Binding-site contacts:
Ligand atom O5 contacts residue ASN103 of chain 2.B at 2.3 Å (h-bond).
Ligand atom C7 contacts residue ASN103 of chain 2.B at 3.4 Å.
Ligand atom C7 contacts residue LYS117 of chain 2.B at 3.9 Å.
Ligand atom O6 contacts residue ASP110 of chain 2.B at 2.8 Å (salt-bridge).
Ligand atom C8 contacts residue ASN103 of chain 2.B at 4.0 Å.
Ligand atom N2 contacts residue LYS159 of chain 2.B at 3.9 Å.
Ligand atom N2 contacts residue TYR161 of chain 2.B at 4.1 Å.
Ligand atom O3 contacts residue LYS159 of chain 2.B at 2.8 Å (salt-bridge).
Ligand atom C8 contacts residue TYR161 of chain 2.B at 3.2 Å (hydrophobic).
Ligand atom N2 contacts residue LYS117 of chain 2.B at 3.6 Å (salt-bridge).
Ligand atom C8 contacts residue GLN145 of chain 2.B at 4.0 Å.
Ligand atom C7 contacts residue LYS159 of chain 2.B at 3.3 Å.
Ligand atom C5 contacts residue ASN103 of chain 2.B at 3.6 Å.
Ligand atom C5 contacts residue ASP110 of chain 2.B at 4.1 Å.
Ligand atom C1 contacts residue LYS117 of chain 2.B at 4.2 Å.
Ligand atom C7 contacts residue TYR161 of chain 2.B at 4.2 Å (hydrophobic).
Ligand atom C3 contacts residue LYS159 of chain 2.B at 4.1 Å.
Ligand atom C8 contacts residue LYS159 of chain 2.B at 3.2 Å.
Ligand atom C6 contacts residue ASP110 of chain 2.B at 4.0 Å.
Ligand atom C8 contacts residue LYS117 of chain 2.B at 3.7 Å.
Ligand atom C2 contacts residue ASN103 of chain 2.B at 2.5 Å.
Ligand atom O7 contacts residue LYS159 of chain 2.B at 3.4 Å (salt-bridge).
Ligand atom O7 contacts residue ASN103 of chain 2.B at 3.2 Å (h-bond).
Ligand atom C1 contacts residue ASN103 of chain 2.B at 1.4 Å.
Ligand atom C8 contacts residue CYS101 of chain 2.B at 3.7 Å (hydrophobic).
Ligand atom C3 contacts residue ASN103 of chain 2.B at 3.8 Å.
Ligand atom C2 contacts residue LYS117 of chain 2.B at 4.5 Å.
Ligand atom N2 contacts residue ASN103 of chain 2.B at 3.0 Å (h-bond).
Ligand atom O5 contacts residue ASP110 of chain 2.B at 3.9 Å.
Ligand atom C4 contacts residue ASN103 of chain 2.B at 4.1 Å.

The protein below binds the small molecule below.
Small molecule (SMILES): CC(=O)N[C@H]1[C@H](O[C@H]2[C@H](O)[C@@H](NC(C)=O)CO[C@@H]2CO)O[C@H](CO)[C@@H](O)[C@@H]1O

Sequence of chain 2.B:
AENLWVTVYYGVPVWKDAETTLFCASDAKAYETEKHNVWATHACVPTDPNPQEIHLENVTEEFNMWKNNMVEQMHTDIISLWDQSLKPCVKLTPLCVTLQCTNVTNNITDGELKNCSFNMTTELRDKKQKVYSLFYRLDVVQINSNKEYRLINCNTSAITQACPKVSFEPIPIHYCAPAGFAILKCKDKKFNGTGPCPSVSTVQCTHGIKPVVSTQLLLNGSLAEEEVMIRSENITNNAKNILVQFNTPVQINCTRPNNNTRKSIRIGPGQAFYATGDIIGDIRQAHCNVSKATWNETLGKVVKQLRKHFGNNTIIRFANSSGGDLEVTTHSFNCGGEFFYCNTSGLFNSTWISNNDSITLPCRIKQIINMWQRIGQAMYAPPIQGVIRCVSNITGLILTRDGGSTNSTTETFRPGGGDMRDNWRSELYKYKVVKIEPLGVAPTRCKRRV